Binding-site contacts:
Ligand atom C4 contacts residue ASN67 of chain 2.A at 4.2 Å.
Ligand atom C1 contacts residue TYR389 of chain 3.A at 4.0 Å (hydrophobic).
Ligand atom O7 contacts residue ASN67 of chain 2.A at 3.2 Å (h-bond).
Ligand atom O5 contacts residue TYR389 of chain 3.A at 4.2 Å.
Ligand atom C1 contacts residue LEU360 of chain 2.A at 4.4 Å (hydrophobic).
Ligand atom N2 contacts residue LEU360 of chain 2.A at 3.7 Å.
Ligand atom O7 contacts residue TYR389 of chain 3.A at 3.4 Å.
Ligand atom O5 contacts residue ASN67 of chain 2.A at 2.4 Å (h-bond).
Ligand atom N2 contacts residue ASN67 of chain 2.A at 2.9 Å (h-bond).
Ligand atom C3 contacts residue ASN67 of chain 2.A at 3.8 Å.
Ligand atom C7 contacts residue ASN67 of chain 2.A at 3.3 Å.
Ligand atom C2 contacts residue ASN67 of chain 2.A at 2.4 Å.
Ligand atom C8 contacts residue LEU360 of chain 2.A at 3.6 Å (hydrophobic).
Ligand atom C2 contacts residue TYR389 of chain 3.A at 4.2 Å (hydrophobic).
Ligand atom C7 contacts residue LEU360 of chain 2.A at 3.8 Å (hydrophobic).
Ligand atom C5 contacts residue ASN67 of chain 2.A at 3.6 Å.
Ligand atom C1 contacts residue ASN67 of chain 2.A at 1.4 Å.

Sequence of chain 2.A:
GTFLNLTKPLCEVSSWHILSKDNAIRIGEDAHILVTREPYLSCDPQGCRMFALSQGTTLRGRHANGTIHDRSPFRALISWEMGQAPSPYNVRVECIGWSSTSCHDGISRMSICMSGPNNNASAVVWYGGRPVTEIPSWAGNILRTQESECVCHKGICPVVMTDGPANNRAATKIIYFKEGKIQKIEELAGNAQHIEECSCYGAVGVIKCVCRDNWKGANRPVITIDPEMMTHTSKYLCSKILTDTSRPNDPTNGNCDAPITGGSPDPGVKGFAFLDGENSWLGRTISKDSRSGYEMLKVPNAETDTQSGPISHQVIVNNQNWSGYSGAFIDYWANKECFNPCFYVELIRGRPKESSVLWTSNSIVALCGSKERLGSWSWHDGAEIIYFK

Sequence of chain 3.A:
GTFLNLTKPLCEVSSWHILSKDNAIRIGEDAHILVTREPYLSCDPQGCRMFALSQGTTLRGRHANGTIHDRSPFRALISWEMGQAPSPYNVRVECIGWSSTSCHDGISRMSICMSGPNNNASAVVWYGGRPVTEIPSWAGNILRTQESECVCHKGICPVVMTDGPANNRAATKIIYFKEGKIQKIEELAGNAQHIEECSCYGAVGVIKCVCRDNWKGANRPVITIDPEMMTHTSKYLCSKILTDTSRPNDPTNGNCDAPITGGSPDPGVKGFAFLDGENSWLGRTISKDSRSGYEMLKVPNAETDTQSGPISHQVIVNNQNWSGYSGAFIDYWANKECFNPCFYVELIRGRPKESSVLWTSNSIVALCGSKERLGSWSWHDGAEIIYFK

The protein below binds the small molecule below.
Small molecule (SMILES): CC(=O)N[C@H]1[C@H](O[C@H]2[C@H](O)[C@@H](NC(C)=O)CO[C@@H]2CO)O[C@H](CO)[C@@H](O[C@@H]2O[C@H](CO)[C@@H](O)[C@H](O)[C@@H]2O)[C@@H]1O